Binding-site contacts:
Ligand atom O6 contacts residue LEU591 of chain 1.B at 4.2 Å.
Ligand atom C8 contacts residue ASN895 of chain 1.B at 4.4 Å.
Ligand atom C5 contacts residue ASN895 of chain 1.B at 3.7 Å.
Ligand atom O7 contacts residue ASN895 of chain 1.B at 3.6 Å (h-bond).
Ligand atom C4 contacts residue ASN895 of chain 1.B at 4.3 Å.
Ligand atom C2 contacts residue ASN895 of chain 1.B at 2.4 Å.
Ligand atom C6 contacts residue PHE982 of chain 1.B at 3.8 Å (hydrophobic).
Ligand atom C6 contacts residue ASN895 of chain 1.B at 4.4 Å.
Ligand atom O7 contacts residue GLU567 of chain 1.B at 4.0 Å.
Ligand atom C1 contacts residue ASN895 of chain 1.B at 1.4 Å.
Ligand atom C1 contacts residue PHE894 of chain 1.B at 4.2 Å (hydrophobic).
Ligand atom N2 contacts residue ASN895 of chain 1.B at 2.8 Å (h-bond).
Ligand atom C2 contacts residue PHE894 of chain 1.B at 4.2 Å (hydrophobic).
Ligand atom O5 contacts residue LEU591 of chain 1.B at 3.6 Å.
Ligand atom O5 contacts residue ASN895 of chain 1.B at 2.4 Å (h-bond).
Ligand atom C3 contacts residue ASN895 of chain 1.B at 3.8 Å.
Ligand atom C7 contacts residue ASN895 of chain 1.B at 3.4 Å.
Ligand atom C5 contacts residue LEU591 of chain 1.B at 3.7 Å (hydrophobic).
Ligand atom C1 contacts residue LEU591 of chain 1.B at 4.2 Å (hydrophobic).
Ligand atom O5 contacts residue PHE982 of chain 1.B at 4.1 Å.
Ligand atom C6 contacts residue LEU591 of chain 1.B at 3.7 Å (hydrophobic).
Ligand atom O5 contacts residue PHE894 of chain 1.B at 4.2 Å.

Sequence of chain 1.B:
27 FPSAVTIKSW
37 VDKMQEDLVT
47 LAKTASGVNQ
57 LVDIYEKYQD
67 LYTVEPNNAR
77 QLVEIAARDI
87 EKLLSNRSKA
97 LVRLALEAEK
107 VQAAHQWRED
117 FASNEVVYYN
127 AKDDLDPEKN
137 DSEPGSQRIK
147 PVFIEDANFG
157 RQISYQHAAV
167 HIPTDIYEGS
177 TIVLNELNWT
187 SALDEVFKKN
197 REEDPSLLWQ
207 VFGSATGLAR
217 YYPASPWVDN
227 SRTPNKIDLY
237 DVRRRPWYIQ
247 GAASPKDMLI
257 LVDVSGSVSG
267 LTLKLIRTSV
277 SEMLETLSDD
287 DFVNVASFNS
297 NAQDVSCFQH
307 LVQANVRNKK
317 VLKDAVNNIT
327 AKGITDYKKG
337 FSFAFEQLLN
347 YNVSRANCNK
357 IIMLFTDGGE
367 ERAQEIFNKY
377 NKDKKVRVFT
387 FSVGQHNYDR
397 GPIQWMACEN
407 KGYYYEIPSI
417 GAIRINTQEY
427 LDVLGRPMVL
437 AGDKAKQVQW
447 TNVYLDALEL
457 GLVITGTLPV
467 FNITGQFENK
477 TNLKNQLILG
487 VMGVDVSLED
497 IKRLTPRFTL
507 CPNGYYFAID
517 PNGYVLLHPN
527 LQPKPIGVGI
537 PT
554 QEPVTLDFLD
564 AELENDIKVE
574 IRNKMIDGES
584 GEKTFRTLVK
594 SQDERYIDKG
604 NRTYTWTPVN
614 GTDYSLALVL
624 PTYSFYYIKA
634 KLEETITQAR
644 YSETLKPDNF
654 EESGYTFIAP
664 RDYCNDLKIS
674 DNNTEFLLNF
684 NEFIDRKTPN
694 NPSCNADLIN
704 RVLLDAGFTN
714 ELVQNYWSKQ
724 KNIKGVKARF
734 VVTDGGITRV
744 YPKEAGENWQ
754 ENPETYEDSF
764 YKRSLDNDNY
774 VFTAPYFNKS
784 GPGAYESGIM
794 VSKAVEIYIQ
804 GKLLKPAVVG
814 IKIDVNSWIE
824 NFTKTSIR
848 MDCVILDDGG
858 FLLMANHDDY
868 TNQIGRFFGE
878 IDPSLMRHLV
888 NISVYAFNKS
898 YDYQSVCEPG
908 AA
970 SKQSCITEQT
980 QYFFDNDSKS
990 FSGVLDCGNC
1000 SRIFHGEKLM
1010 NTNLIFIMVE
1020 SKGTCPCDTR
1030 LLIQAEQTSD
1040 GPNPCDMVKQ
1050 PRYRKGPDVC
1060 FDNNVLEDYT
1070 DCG

A protein and the small-molecule ligand that binds it are described below.
Small molecule (SMILES): CC(=O)N[C@H]1[C@H](O[C@H]2[C@H](O)[C@@H](NC(C)=O)CO[C@@H]2CO)O[C@H](CO)[C@@H](O[C@@H]2O[C@H](CO)[C@@H](O)[C@H](O)[C@@H]2O)[C@@H]1O